Sequence of chain 1.A:
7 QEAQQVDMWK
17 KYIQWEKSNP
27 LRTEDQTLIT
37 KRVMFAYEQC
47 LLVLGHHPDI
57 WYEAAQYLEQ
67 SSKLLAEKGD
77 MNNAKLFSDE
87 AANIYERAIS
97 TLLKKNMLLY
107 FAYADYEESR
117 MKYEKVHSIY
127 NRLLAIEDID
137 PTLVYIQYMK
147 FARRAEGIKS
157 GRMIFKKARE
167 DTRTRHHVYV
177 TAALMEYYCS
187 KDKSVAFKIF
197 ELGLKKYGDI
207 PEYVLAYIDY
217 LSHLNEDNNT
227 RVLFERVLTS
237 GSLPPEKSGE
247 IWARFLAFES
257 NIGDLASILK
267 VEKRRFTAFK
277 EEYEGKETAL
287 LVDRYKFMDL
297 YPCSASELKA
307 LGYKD

A small-molecule ligand and the protein it binds are described below.
Small molecule (SMILES): CC(C)C[C@H](NC(=O)[C@H](Cc1c[nH]c2ccccc12)NC(=O)[C@H](CCC(=O)O)NC(=O)[C@H](CCC(=O)O)NC(=O)[C@H](CCC(=O)O)NC(=O)[C@H](CCC(=O)O)NC(=O)[C@H](CC(=O)O)NC(=O)CN)C(=O)N[C@H](C=O)Cc1ccc(O)cc1

Binding-site contacts:
Ligand atom CH2 contacts residue LYS194 of chain 1.A at 3.7 Å.
Ligand atom OH contacts residue PHE161 of chain 1.A at 3.3 Å.
Ligand atom CD contacts residue LEU198 of chain 1.A at 3.7 Å (hydrophobic).
Ligand atom O contacts residue LYS194 of chain 1.A at 2.9 Å (salt-bridge).
Ligand atom O contacts residue LYS194 of chain 1.A at 3.4 Å (salt-bridge).
Ligand atom OH contacts residue ARG165 of chain 1.A at 4.2 Å.
Ligand atom CD2 contacts residue ILE195 of chain 1.A at 4.2 Å (hydrophobic).
Ligand atom CE2 contacts residue LYS194 of chain 1.A at 4.0 Å.
Ligand atom CD1 contacts residue LEU198 of chain 1.A at 3.8 Å (hydrophobic).
Ligand atom CE3 contacts residue LYS194 of chain 1.A at 3.9 Å.
Ligand atom CD2 contacts residue LYS194 of chain 1.A at 4.0 Å.
Ligand atom O contacts residue LYS162 of chain 1.A at 4.2 Å.
Ligand atom OE1 contacts residue LEU198 of chain 1.A at 3.9 Å.
Ligand atom OH contacts residue ARG158 of chain 1.A at 3.8 Å.
Ligand atom CG contacts residue ILE195 of chain 1.A at 4.2 Å (hydrophobic).
Ligand atom CG contacts residue ARG158 of chain 1.A at 3.6 Å.
Ligand atom OE2 contacts residue LEU198 of chain 1.A at 3.7 Å.
Ligand atom CZ2 contacts residue LYS194 of chain 1.A at 3.8 Å.
Ligand atom CZ contacts residue ARG158 of chain 1.A at 3.5 Å.
Ligand atom O contacts residue VAL191 of chain 1.A at 4.0 Å.
Ligand atom C contacts residue LYS194 of chain 1.A at 4.1 Å.
Ligand atom CD2 contacts residue ARG165 of chain 1.A at 3.9 Å.
Ligand atom CD1 contacts residue ARG158 of chain 1.A at 3.4 Å.
Ligand atom CE2 contacts residue ARG158 of chain 1.A at 3.6 Å.
Ligand atom OE1 contacts residue LYS162 of chain 1.A at 3.5 Å.
Ligand atom CD1 contacts residue VAL191 of chain 1.A at 3.3 Å (hydrophobic).
Ligand atom CD2 contacts residue ARG158 of chain 1.A at 3.7 Å.
Ligand atom CZ3 contacts residue LYS194 of chain 1.A at 3.7 Å.
Ligand atom CE1 contacts residue ARG158 of chain 1.A at 3.4 Å.
Ligand atom OE2 contacts residue ARG158 of chain 1.A at 4.2 Å.
Ligand atom CB contacts residue ARG158 of chain 1.A at 3.5 Å.
Ligand atom CD contacts residue ARG165 of chain 1.A at 4.1 Å.
Ligand atom CE1 contacts residue GLU182 of chain 1.A at 3.7 Å.
Ligand atom OE1 contacts residue ARG165 of chain 1.A at 3.0 Å (salt-bridge).
Ligand atom C contacts residue LYS194 of chain 1.A at 4.1 Å.
Ligand atom CE1 contacts residue VAL191 of chain 1.A at 3.5 Å (hydrophobic).
Ligand atom OE2 contacts residue LYS162 of chain 1.A at 3.7 Å.
Ligand atom CA contacts residue LYS194 of chain 1.A at 4.0 Å.
Ligand atom CG contacts residue LEU198 of chain 1.A at 4.0 Å (hydrophobic).
Ligand atom CD contacts residue LYS162 of chain 1.A at 3.7 Å.